Binding-site contacts:
Ligand atom O5 contacts residue MET168 of chain 3.A at 3.8 Å.
Ligand atom C7 contacts residue GLU67 of chain 3.A at 4.1 Å.
Ligand atom N2 contacts residue ASN70 of chain 3.A at 3.1 Å (h-bond).
Ligand atom C1 contacts residue ASN70 of chain 3.A at 1.4 Å.
Ligand atom C3 contacts residue ASN70 of chain 3.A at 3.8 Å.
Ligand atom O7 contacts residue SER66 of chain 3.A at 4.0 Å.
Ligand atom C5 contacts residue MET168 of chain 3.A at 3.7 Å (hydrophobic).
Ligand atom C2 contacts residue ASN70 of chain 3.A at 2.5 Å.
Ligand atom C8 contacts residue GLU67 of chain 3.A at 3.6 Å.
Ligand atom O5 contacts residue ASN70 of chain 3.A at 2.3 Å (h-bond).
Ligand atom O6 contacts residue ASN166 of chain 3.A at 3.9 Å.
Ligand atom C7 contacts residue ASN70 of chain 3.A at 3.5 Å.
Ligand atom C8 contacts residue MET168 of chain 3.A at 4.5 Å (hydrophobic).
Ligand atom O7 contacts residue MET168 of chain 3.A at 3.6 Å.
Ligand atom O7 contacts residue PRO65 of chain 3.A at 3.7 Å.
Ligand atom C2 contacts residue MET168 of chain 3.A at 4.3 Å (hydrophobic).
Ligand atom N2 contacts residue PRO65 of chain 3.A at 4.1 Å.
Ligand atom C5 contacts residue ASN70 of chain 3.A at 3.7 Å.
Ligand atom C4 contacts residue ASN70 of chain 3.A at 4.2 Å.
Ligand atom C4 contacts residue MET168 of chain 3.A at 4.5 Å (hydrophobic).
Ligand atom O7 contacts residue ASN70 of chain 3.A at 4.4 Å.
Ligand atom C7 contacts residue PRO65 of chain 3.A at 4.3 Å (hydrophobic).
Ligand atom C8 contacts residue ASN70 of chain 3.A at 3.4 Å.
Ligand atom C7 contacts residue MET168 of chain 3.A at 4.2 Å (hydrophobic).
Ligand atom C3 contacts residue MET168 of chain 3.A at 4.1 Å (hydrophobic).
Ligand atom O7 contacts residue GLU67 of chain 3.A at 3.6 Å (salt-bridge).
Ligand atom C1 contacts residue MET168 of chain 3.A at 3.6 Å (hydrophobic).
Ligand atom O6 contacts residue MET168 of chain 3.A at 4.5 Å.
Ligand atom C8 contacts residue ASN166 of chain 3.A at 3.7 Å.

Sequence of chain 3.A:
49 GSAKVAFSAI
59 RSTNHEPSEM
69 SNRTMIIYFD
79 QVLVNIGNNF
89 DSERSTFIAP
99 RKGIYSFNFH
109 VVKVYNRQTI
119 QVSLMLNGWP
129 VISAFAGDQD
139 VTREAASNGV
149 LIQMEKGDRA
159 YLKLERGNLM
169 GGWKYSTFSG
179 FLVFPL

A protein and the small-molecule ligand that binds it are described below.
Small molecule (SMILES): CC(=O)N[C@H]1[C@H](O[C@H]2[C@H](O)[C@@H](NC(C)=O)CO[C@@H]2CO)O[C@H](CO)[C@@H](O)[C@@H]1O